This small molecule binds to this protein.
Small molecule (SMILES): CC(=O)N[C@H]1[C@H](O[C@H]2[C@H](O)[C@@H](NC(C)=O)CO[C@@H]2CO)O[C@H](CO)[C@@H](O)[C@@H]1O

Binding-site contacts:
Ligand atom C5 contacts residue LEU922 of chain 1.C at 4.2 Å (hydrophobic).
Ligand atom O7 contacts residue LEU922 of chain 1.C at 3.3 Å.
Ligand atom C5 contacts residue GLN926 of chain 1.C at 4.5 Å.
Ligand atom C7 contacts residue LEU922 of chain 1.C at 3.7 Å (hydrophobic).
Ligand atom C3 contacts residue ASN717 of chain 1.C at 3.8 Å.
Ligand atom O4 contacts residue LEU922 of chain 1.C at 4.2 Å.
Ligand atom C8 contacts residue GLN926 of chain 1.C at 4.2 Å.
Ligand atom C1 contacts residue GLN1071 of chain 1.C at 4.4 Å.
Ligand atom O5 contacts residue GLN1071 of chain 1.C at 4.3 Å.
Ligand atom N2 contacts residue ASN717 of chain 1.C at 2.9 Å (h-bond).
Ligand atom O7 contacts residue ASN717 of chain 1.C at 4.3 Å.
Ligand atom C8 contacts residue LEU922 of chain 1.C at 3.8 Å (hydrophobic).
Ligand atom C4 contacts residue ASN717 of chain 1.C at 4.2 Å.
Ligand atom C6 contacts residue GLN926 of chain 1.C at 4.0 Å.
Ligand atom C2 contacts residue GLN1071 of chain 1.C at 4.5 Å.
Ligand atom O5 contacts residue ASN717 of chain 1.C at 2.4 Å (h-bond).
Ligand atom C2 contacts residue ASN717 of chain 1.C at 2.4 Å.
Ligand atom C5 contacts residue ASN717 of chain 1.C at 3.6 Å.
Ligand atom C1 contacts residue ASN717 of chain 1.C at 1.4 Å.
Ligand atom C7 contacts residue ASN717 of chain 1.C at 3.8 Å.

Sequence of chain 1.C:
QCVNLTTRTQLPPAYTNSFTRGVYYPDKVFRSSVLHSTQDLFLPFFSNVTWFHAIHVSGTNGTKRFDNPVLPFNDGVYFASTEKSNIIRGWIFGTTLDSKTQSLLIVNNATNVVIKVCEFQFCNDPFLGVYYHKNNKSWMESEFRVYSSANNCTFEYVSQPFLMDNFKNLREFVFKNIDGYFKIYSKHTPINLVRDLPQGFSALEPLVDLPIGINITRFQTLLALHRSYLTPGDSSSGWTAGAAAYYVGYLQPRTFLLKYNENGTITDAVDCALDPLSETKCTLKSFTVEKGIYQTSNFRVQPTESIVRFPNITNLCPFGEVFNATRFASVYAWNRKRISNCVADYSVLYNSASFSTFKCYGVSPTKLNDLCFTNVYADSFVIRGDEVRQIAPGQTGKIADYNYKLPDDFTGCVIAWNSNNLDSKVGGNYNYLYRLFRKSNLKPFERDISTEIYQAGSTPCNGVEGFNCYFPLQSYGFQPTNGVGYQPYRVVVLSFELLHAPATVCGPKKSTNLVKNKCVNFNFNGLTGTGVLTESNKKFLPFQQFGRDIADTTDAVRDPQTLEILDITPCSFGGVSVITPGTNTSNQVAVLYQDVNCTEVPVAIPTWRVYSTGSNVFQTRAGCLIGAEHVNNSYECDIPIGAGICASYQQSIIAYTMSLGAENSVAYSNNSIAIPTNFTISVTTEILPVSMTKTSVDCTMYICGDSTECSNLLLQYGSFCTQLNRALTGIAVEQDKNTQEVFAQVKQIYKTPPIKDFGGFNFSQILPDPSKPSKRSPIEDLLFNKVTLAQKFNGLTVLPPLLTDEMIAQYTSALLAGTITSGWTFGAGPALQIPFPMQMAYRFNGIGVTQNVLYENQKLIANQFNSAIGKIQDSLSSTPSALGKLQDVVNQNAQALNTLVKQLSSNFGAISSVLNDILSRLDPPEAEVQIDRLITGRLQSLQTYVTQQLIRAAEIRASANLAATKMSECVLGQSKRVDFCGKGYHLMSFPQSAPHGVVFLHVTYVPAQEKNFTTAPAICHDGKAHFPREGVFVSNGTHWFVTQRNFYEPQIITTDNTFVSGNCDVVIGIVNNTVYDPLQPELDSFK